Sequence of chain 1.B:
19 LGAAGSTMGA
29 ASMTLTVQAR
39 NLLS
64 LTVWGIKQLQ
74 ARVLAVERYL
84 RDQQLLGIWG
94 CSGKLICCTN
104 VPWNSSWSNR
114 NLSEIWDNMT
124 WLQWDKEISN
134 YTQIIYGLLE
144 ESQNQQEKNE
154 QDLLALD

A protein and the small-molecule ligand that binds it are described below.
Small molecule (SMILES): CC(=O)N[C@@H]1[C@@H](O)[C@H](O)[C@@H](CO)O[C@H]1O

Binding-site contacts:
Ligand atom C2 contacts residue ASN114 of chain 1.B at 2.6 Å.
Ligand atom O5 contacts residue GLU117 of chain 1.B at 3.9 Å.
Ligand atom C3 contacts residue ASN114 of chain 1.B at 3.9 Å.
Ligand atom O5 contacts residue ASN114 of chain 1.B at 2.5 Å (h-bond).
Ligand atom C5 contacts residue ASN114 of chain 1.B at 3.7 Å.
Ligand atom C4 contacts residue ASN114 of chain 1.B at 4.3 Å.
Ligand atom C5 contacts residue GLU117 of chain 1.B at 4.3 Å.
Ligand atom O6 contacts residue GLU117 of chain 1.B at 2.3 Å (salt-bridge).
Ligand atom C7 contacts residue ASN114 of chain 1.B at 3.5 Å.
Ligand atom N2 contacts residue ASN114 of chain 1.B at 3.0 Å (h-bond).
Ligand atom O7 contacts residue ASN114 of chain 1.B at 4.3 Å.
Ligand atom C6 contacts residue GLU117 of chain 1.B at 3.4 Å.
Ligand atom C8 contacts residue ASN114 of chain 1.B at 3.6 Å.
Ligand atom C1 contacts residue ASN114 of chain 1.B at 1.5 Å.